Sequence of chain 1.A:
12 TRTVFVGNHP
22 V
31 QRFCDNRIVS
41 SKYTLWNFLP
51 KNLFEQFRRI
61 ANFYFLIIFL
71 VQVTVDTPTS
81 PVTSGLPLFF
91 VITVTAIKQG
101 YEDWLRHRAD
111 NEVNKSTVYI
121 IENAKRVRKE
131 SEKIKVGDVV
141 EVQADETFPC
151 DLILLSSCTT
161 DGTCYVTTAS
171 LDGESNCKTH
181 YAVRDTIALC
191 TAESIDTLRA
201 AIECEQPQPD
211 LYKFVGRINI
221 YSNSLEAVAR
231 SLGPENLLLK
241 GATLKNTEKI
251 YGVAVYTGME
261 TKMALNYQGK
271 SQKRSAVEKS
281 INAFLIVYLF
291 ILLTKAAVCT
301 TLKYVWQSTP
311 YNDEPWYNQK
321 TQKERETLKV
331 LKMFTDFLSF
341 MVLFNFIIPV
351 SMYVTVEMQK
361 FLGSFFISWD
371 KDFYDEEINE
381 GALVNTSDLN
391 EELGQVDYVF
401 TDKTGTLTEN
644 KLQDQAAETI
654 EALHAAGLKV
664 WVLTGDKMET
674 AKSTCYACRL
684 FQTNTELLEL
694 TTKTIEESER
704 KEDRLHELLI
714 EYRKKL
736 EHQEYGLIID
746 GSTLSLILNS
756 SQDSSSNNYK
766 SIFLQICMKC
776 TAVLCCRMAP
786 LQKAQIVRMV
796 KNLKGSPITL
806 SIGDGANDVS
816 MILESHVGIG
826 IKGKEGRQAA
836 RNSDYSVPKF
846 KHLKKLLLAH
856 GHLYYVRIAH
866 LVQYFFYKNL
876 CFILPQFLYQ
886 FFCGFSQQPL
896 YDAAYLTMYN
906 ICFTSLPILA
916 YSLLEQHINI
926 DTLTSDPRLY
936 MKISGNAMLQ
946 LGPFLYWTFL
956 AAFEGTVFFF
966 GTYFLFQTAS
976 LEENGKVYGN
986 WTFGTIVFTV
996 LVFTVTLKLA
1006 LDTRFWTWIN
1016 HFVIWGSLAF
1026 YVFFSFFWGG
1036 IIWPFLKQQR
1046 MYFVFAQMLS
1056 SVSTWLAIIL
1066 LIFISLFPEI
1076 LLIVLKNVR

Binding-site contacts:
Ligand atom O6 contacts residue SER177 of chain 1.B at 4.2 Å.
Ligand atom C1 contacts residue ASN180 of chain 1.B at 1.4 Å.
Ligand atom O6 contacts residue TRP316 of chain 1.A at 3.9 Å.
Ligand atom C5 contacts residue TYR299 of chain 1.B at 4.1 Å (hydrophobic).
Ligand atom C8 contacts residue ASN180 of chain 1.B at 3.2 Å.
Ligand atom O5 contacts residue MET178 of chain 1.B at 4.2 Å.
Ligand atom O7 contacts residue ASN180 of chain 1.B at 4.1 Å.
Ligand atom O3 contacts residue NAG1 of chain 1.F at 1.9 Å (h-bond).
Ligand atom N2 contacts residue ASN298 of chain 1.B at 4.0 Å.
Ligand atom C3 contacts residue ASN298 of chain 1.B at 4.2 Å.
Ligand atom C6 contacts residue NAG1 of chain 1.F at 4.1 Å.
Ligand atom C2 contacts residue ASN180 of chain 1.B at 2.5 Å.
Ligand atom O6 contacts residue ASN235 of chain 1.B at 3.0 Å (h-bond).
Ligand atom C8 contacts residue LEU237 of chain 1.B at 3.5 Å (hydrophobic).
Ligand atom C2 contacts residue NAG1 of chain 1.F at 3.7 Å.
Ligand atom C8 contacts residue ASN235 of chain 1.B at 4.1 Å.
Ligand atom O5 contacts residue TYR299 of chain 1.B at 4.1 Å.
Ligand atom C7 contacts residue ASN180 of chain 1.B at 3.2 Å.
Ligand atom O7 contacts residue ASN298 of chain 1.B at 4.0 Å.
Ligand atom C7 contacts residue NAG1 of chain 1.F at 4.2 Å.
Ligand atom C5 contacts residue NAG1 of chain 1.F at 3.7 Å.
Ligand atom C8 contacts residue NAG1 of chain 1.F at 3.5 Å.
Ligand atom C3 contacts residue ASN180 of chain 1.B at 3.8 Å.
Ligand atom O4 contacts residue PRO300 of chain 1.B at 3.6 Å.
Ligand atom O6 contacts residue ASN176 of chain 1.B at 4.0 Å.
Ligand atom C4 contacts residue NAG1 of chain 1.F at 2.3 Å.
Ligand atom O4 contacts residue NAG1 of chain 1.F at 1.9 Å.
Ligand atom C3 contacts residue NAG1 of chain 1.F at 2.8 Å.
Ligand atom C4 contacts residue ASN180 of chain 1.B at 4.3 Å.
Ligand atom O5 contacts residue ASN180 of chain 1.B at 2.4 Å (h-bond).
Ligand atom C6 contacts residue TYR299 of chain 1.B at 3.9 Å (hydrophobic).
Ligand atom C6 contacts residue PRO300 of chain 1.B at 4.3 Å (hydrophobic).
Ligand atom C4 contacts residue PRO300 of chain 1.B at 4.3 Å (hydrophobic).
Ligand atom N2 contacts residue ASN180 of chain 1.B at 3.0 Å (h-bond).
Ligand atom C5 contacts residue ASN180 of chain 1.B at 3.6 Å.
Ligand atom N2 contacts residue NAG1 of chain 1.F at 4.2 Å.
Ligand atom C6 contacts residue ASN235 of chain 1.B at 3.8 Å.
Ligand atom C1 contacts residue ASN298 of chain 1.B at 4.3 Å.
Ligand atom C5 contacts residue PRO300 of chain 1.B at 3.9 Å (hydrophobic).
Ligand atom C6 contacts residue TRP316 of chain 1.A at 3.3 Å (hydrophobic).

Sequence of chain 1.B:
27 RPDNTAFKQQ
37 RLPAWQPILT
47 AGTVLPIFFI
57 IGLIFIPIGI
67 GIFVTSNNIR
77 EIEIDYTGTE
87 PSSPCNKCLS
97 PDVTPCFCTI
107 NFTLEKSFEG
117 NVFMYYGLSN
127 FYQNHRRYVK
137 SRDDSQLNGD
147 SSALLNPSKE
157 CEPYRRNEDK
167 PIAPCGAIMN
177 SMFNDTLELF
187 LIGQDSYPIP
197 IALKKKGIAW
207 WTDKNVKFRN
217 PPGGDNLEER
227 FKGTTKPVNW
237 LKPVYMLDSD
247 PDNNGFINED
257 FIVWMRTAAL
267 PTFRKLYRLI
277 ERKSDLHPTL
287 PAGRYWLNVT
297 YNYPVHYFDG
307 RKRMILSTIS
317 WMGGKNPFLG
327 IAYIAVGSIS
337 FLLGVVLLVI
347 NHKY

This protein binds this small molecule.
Small molecule (SMILES): CC(=O)N[C@@H]1[C@@H](O)[C@H](O)[C@@H](CO)O[C@H]1O